This protein binds this small molecule.
Small molecule (SMILES): [H]/N=C(/N)N[C@H]1[C@H](O)[C@@H](O)[C@H](O[C@@H]2O[C@@H](C)[C@](O)(C=O)[C@H]2O[C@@H]2O[C@@H](CO)[C@H](O)[C@@H](O)[C@@H]2NC)[C@@H](N/C(N)=N\[H])[C@@H]1O

Sequence of chain 1.L:
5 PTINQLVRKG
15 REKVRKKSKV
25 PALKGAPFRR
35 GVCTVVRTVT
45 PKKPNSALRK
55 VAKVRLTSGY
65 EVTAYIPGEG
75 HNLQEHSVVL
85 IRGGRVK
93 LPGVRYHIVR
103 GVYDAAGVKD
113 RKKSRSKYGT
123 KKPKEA

Binding-site contacts:
Ligand atom O51 contacts residue LYS46 of chain 1.L at 3.1 Å.
Ligand atom C63 contacts residue LYS47 of chain 1.L at 4.0 Å.
Ligand atom O63 contacts residue LYS47 of chain 1.L at 3.1 Å (salt-bridge).
Ligand atom C61 contacts residue LYS47 of chain 1.L at 4.1 Å.
Ligand atom OG2 contacts residue LYS91 of chain 1.L at 3.0 Å (salt-bridge).
Ligand atom O51 contacts residue LYS47 of chain 1.L at 3.4 Å.
Ligand atom CH2 contacts residue PRO48 of chain 1.L at 3.5 Å (hydrophobic).
Ligand atom O42 contacts residue LYS47 of chain 1.L at 3.2 Å.
Ligand atom CH2 contacts residue LYS47 of chain 1.L at 3.8 Å.
Ligand atom C51 contacts residue LYS47 of chain 1.L at 3.9 Å.
Ligand atom CH2 contacts residue 0TD92 of chain 1.L at 4.1 Å.
Ligand atom C51 contacts residue LYS46 of chain 1.L at 4.0 Å.
Ligand atom O33 contacts residue MG1 of chain 1.MB at 3.9 Å.
Ligand atom N31 contacts residue LYS47 of chain 1.L at 4.4 Å.
Ligand atom C42 contacts residue LYS47 of chain 1.L at 4.2 Å.
Ligand atom C41 contacts residue LYS47 of chain 1.L at 3.6 Å.
Ligand atom C53 contacts residue LYS47 of chain 1.L at 4.4 Å.
Ligand atom O41 contacts residue LYS47 of chain 1.L at 4.4 Å.
Ligand atom CG2 contacts residue LYS91 of chain 1.L at 3.8 Å.
Ligand atom C12 contacts residue LYS47 of chain 1.L at 3.8 Å.
Ligand atom C61 contacts residue LYS46 of chain 1.L at 4.0 Å.
Ligand atom O61 contacts residue LYS46 of chain 1.L at 3.0 Å.